Sequence of chain 20.A:
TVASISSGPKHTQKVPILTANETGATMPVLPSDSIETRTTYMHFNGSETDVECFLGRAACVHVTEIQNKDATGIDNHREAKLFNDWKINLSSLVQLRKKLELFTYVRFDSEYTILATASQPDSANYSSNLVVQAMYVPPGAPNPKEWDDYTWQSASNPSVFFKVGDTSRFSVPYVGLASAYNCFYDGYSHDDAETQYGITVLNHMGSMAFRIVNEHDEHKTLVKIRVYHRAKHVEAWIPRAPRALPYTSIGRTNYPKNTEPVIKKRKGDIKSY

Sequence of chain 16.C:
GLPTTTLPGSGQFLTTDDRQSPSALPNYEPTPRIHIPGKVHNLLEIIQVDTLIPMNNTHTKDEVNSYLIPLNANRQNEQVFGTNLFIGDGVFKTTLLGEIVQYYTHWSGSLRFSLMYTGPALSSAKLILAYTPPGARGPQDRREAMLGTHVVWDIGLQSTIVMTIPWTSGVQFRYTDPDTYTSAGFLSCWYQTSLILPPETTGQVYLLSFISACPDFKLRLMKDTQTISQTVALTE

Sequence of chain 20.C:
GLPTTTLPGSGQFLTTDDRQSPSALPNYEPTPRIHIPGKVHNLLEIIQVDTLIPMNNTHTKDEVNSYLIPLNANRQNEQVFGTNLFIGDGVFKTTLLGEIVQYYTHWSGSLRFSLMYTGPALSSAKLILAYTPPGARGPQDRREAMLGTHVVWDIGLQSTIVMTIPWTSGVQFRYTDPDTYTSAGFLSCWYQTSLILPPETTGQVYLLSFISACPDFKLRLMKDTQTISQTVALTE

Binding-site contacts:
Ligand atom C5C contacts residue TYR152 of chain 20.A at 3.8 Å (hydrophobic).
Ligand atom N3A contacts residue ALA24 of chain 20.C at 3.8 Å.
Ligand atom C4A contacts residue ALA150 of chain 20.A at 3.9 Å (hydrophobic).
Ligand atom CL2 contacts residue ILE104 of chain 20.A at 3.4 Å.
Ligand atom C3C contacts residue ILE104 of chain 20.A at 3.6 Å (hydrophobic).
Ligand atom C2C contacts residue ILE104 of chain 20.A at 3.9 Å (hydrophobic).
Ligand atom O1 contacts residue MET221 of chain 20.A at 3.4 Å (h-bond).
Ligand atom CL1 contacts residue LEU25 of chain 20.C at 3.5 Å.
Ligand atom CL2 contacts residue MET224 of chain 20.A at 3.2 Å.
Ligand atom C31 contacts residue ASN219 of chain 20.A at 3.7 Å.
Ligand atom C5B contacts residue PHE186 of chain 20.A at 3.8 Å (hydrophobic).
Ligand atom C3B contacts residue TYR152 of chain 20.A at 3.9 Å (hydrophobic).
Ligand atom C4C contacts residue VAL191 of chain 20.A at 3.7 Å (hydrophobic).
Ligand atom C5 contacts residue LEU106 of chain 20.A at 3.7 Å (hydrophobic).
Ligand atom C4A contacts residue SER175 of chain 20.A at 3.6 Å.
Ligand atom C4B contacts residue TYR152 of chain 20.A at 3.7 Å (hydrophobic).
Ligand atom C31 contacts residue TYR197 of chain 20.A at 3.6 Å (hydrophobic).
Ligand atom O1B contacts residue VAL188 of chain 20.A at 3.8 Å.
Ligand atom C4A contacts residue VAL176 of chain 20.A at 3.9 Å (hydrophobic).
Ligand atom CL2 contacts residue TYR128 of chain 20.A at 3.4 Å.
Ligand atom CL1 contacts residue VAL188 of chain 20.A at 3.7 Å.
Ligand atom O1A contacts residue PHE186 of chain 20.A at 3.4 Å.
Ligand atom O1 contacts residue LEU106 of chain 20.A at 3.7 Å.
Ligand atom C2A contacts residue PHE186 of chain 20.A at 3.6 Å (hydrophobic).
Ligand atom C1C contacts residue LEU106 of chain 20.A at 3.9 Å (hydrophobic).
Ligand atom N3A contacts residue PRO174 of chain 20.A at 3.3 Å (h-bond).
Ligand atom O1A contacts residue MET224 of chain 20.A at 3.9 Å.
Ligand atom C4 contacts residue TYR197 of chain 20.A at 3.6 Å (hydrophobic).
Ligand atom C5A contacts residue VAL176 of chain 20.A at 3.8 Å (hydrophobic).
Ligand atom C5A contacts residue ALA150 of chain 20.A at 3.4 Å (hydrophobic).
Ligand atom C3C contacts residue TYR128 of chain 20.A at 3.8 Å (hydrophobic).
Ligand atom C5 contacts residue MET221 of chain 20.A at 3.9 Å (hydrophobic).
Ligand atom C4A contacts residue PRO174 of chain 20.A at 3.2 Å (hydrophobic).
Ligand atom N2 contacts residue ASN219 of chain 20.A at 3.5 Å (h-bond).
Ligand atom C3B contacts residue ALA24 of chain 20.C at 4.0 Å (hydrophobic).
Ligand atom C1C contacts residue TYR128 of chain 20.A at 3.6 Å (hydrophobic).
Ligand atom C5B contacts residue MET224 of chain 20.A at 3.8 Å (hydrophobic).
Ligand atom C2C contacts residue MET221 of chain 20.A at 3.3 Å (hydrophobic).
Ligand atom C4B contacts residue PHE186 of chain 20.A at 3.6 Å (hydrophobic).
Ligand atom N2 contacts residue MET221 of chain 20.A at 3.9 Å.

The protein below binds the small molecule below.
Small molecule (SMILES): Cc1cc(CCCCCOc2c(Cl)cc(C3=NCCO3)cc2Cl)on1